A protein and the small-molecule ligand that binds it are described below.
Small molecule (SMILES): CC[C@H](C)[C@H](NC(=O)[C@H](Cc1ccc(OP(=O)(O)O)cc1)NC(=O)[C@H](CCC(=O)O)NC(=O)c1ccccc1N)C(=O)N[C@@H](CC(N)=O)C(=O)N[C@@H](CCC(N)=O)C(N)=O

Sequence of chain 1.A:
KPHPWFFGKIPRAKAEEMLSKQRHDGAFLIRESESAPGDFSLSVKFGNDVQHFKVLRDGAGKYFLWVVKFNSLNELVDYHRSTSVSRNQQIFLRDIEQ

Binding-site contacts:
Ligand atom CE1 contacts residue ARG12 of chain 1.A at 3.5 Å.
Ligand atom O1P contacts residue SER35 of chain 1.A at 2.7 Å (h-bond).
Ligand atom CG1 contacts residue GLN51 of chain 1.A at 3.6 Å.
Ligand atom O3P contacts residue LYS54 of chain 1.A at 3.6 Å.
Ligand atom OD1 contacts residue LYS54 of chain 1.A at 2.9 Å (salt-bridge).
Ligand atom CE1 contacts residue SER41 of chain 1.A at 3.6 Å.
Ligand atom CB contacts residue LEU65 of chain 1.A at 3.6 Å (hydrophobic).
Ligand atom CA contacts residue TRP66 of chain 1.A at 3.5 Å (hydrophobic).
Ligand atom ND2 contacts residue LYS54 of chain 1.A at 2.8 Å (salt-bridge).
Ligand atom O contacts residue ARG12 of chain 1.A at 3.6 Å.
Ligand atom C contacts residue ARG12 of chain 1.A at 3.3 Å.
Ligand atom O3P contacts residue ARG31 of chain 1.A at 3.0 Å (salt-bridge).
Ligand atom CG1 contacts residue HIS52 of chain 1.A at 3.6 Å.
Ligand atom O3P contacts residue SER41 of chain 1.A at 2.7 Å (h-bond).
Ligand atom CA contacts residue ARG12 of chain 1.A at 3.4 Å.
Ligand atom CG contacts residue LYS54 of chain 1.A at 3.7 Å.
Ligand atom O2P contacts residue ARG31 of chain 1.A at 2.9 Å (salt-bridge).
Ligand atom P contacts residue SER33 of chain 1.A at 3.5 Å.
Ligand atom O1P contacts residue SER33 of chain 1.A at 3.5 Å (h-bond).
Ligand atom CB contacts residue TRP66 of chain 1.A at 3.6 Å (hydrophobic).
Ligand atom CZ contacts residue ARG12 of chain 1.A at 3.5 Å.
Ligand atom C contacts residue HIS52 of chain 1.A at 3.5 Å.
Ligand atom OD1 contacts residue PHE53 of chain 1.A at 3.5 Å.
Ligand atom O2P contacts residue ARG12 of chain 1.A at 2.8 Å (salt-bridge).
Ligand atom CD1 contacts residue LYS54 of chain 1.A at 3.5 Å.
Ligand atom ND2 contacts residue LEU56 of chain 1.A at 3.5 Å.
Ligand atom N contacts residue ARG12 of chain 1.A at 3.5 Å (salt-bridge).
Ligand atom CB contacts residue PHE53 of chain 1.A at 3.7 Å (hydrophobic).
Ligand atom CZ contacts residue LYS54 of chain 1.A at 3.6 Å.
Ligand atom C3 contacts residue ARG12 of chain 1.A at 3.5 Å.
Ligand atom ND2 contacts residue LEU65 of chain 1.A at 2.9 Å (h-bond).
Ligand atom O3P contacts residue SER33 of chain 1.A at 2.7 Å (h-bond).
Ligand atom C1 contacts residue ARG12 of chain 1.A at 3.4 Å.
Ligand atom O contacts residue ARG12 of chain 1.A at 3.0 Å (salt-bridge).
Ligand atom CA contacts residue HIS52 of chain 1.A at 3.3 Å.
Ligand atom P contacts residue SER41 of chain 1.A at 3.7 Å.
Ligand atom OH contacts residue LYS54 of chain 1.A at 3.5 Å.
Ligand atom N contacts residue ARG12 of chain 1.A at 3.3 Å (salt-bridge).
Ligand atom C6 contacts residue ARG12 of chain 1.A at 3.6 Å.
Ligand atom N contacts residue HIS52 of chain 1.A at 2.9 Å (h-bond).